Sequence of chain 36.K:
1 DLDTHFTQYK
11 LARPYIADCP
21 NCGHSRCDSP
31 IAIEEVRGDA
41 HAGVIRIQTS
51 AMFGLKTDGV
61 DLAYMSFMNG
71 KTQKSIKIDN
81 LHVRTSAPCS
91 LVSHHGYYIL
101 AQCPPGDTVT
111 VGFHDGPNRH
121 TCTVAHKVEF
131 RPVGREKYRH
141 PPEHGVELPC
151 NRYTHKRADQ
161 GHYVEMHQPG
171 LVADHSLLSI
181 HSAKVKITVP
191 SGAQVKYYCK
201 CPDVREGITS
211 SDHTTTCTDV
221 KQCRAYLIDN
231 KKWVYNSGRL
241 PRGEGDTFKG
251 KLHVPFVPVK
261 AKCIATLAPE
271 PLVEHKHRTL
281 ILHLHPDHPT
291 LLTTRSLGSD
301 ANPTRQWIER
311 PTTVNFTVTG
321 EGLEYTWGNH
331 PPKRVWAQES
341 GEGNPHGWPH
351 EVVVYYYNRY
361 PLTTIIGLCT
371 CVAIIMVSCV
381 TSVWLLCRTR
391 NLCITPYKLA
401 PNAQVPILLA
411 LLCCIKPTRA

A small-molecule ligand and the protein it binds are described below.
Small molecule (SMILES): CC(=O)N[C@@H]1[C@@H](O)[C@H](O)[C@@H](CO)O[C@H]1O

Binding-site contacts:
Ligand atom C8 contacts residue ILE281 of chain 36.K at 4.5 Å (hydrophobic).
Ligand atom C7 contacts residue ASN315 of chain 36.K at 3.3 Å.
Ligand atom C4 contacts residue ASN315 of chain 36.K at 4.3 Å.
Ligand atom C1 contacts residue VAL314 of chain 36.K at 4.4 Å (hydrophobic).
Ligand atom C5 contacts residue ASN315 of chain 36.K at 3.7 Å.
Ligand atom C6 contacts residue ASN315 of chain 36.K at 4.5 Å.
Ligand atom C2 contacts residue ASN315 of chain 36.K at 2.5 Å.
Ligand atom O5 contacts residue ASN315 of chain 36.K at 2.4 Å (h-bond).
Ligand atom C6 contacts residue THR313 of chain 36.K at 4.5 Å.
Ligand atom O7 contacts residue ASN315 of chain 36.K at 4.2 Å.
Ligand atom C1 contacts residue ASN315 of chain 36.K at 1.4 Å.
Ligand atom C3 contacts residue ASN315 of chain 36.K at 3.8 Å.
Ligand atom O5 contacts residue VAL314 of chain 36.K at 3.8 Å.
Ligand atom N2 contacts residue ASN315 of chain 36.K at 2.8 Å (h-bond).
Ligand atom C8 contacts residue ASN315 of chain 36.K at 3.5 Å.
Ligand atom O5 contacts residue THR313 of chain 36.K at 4.3 Å.